Sequence of chain 1.A:
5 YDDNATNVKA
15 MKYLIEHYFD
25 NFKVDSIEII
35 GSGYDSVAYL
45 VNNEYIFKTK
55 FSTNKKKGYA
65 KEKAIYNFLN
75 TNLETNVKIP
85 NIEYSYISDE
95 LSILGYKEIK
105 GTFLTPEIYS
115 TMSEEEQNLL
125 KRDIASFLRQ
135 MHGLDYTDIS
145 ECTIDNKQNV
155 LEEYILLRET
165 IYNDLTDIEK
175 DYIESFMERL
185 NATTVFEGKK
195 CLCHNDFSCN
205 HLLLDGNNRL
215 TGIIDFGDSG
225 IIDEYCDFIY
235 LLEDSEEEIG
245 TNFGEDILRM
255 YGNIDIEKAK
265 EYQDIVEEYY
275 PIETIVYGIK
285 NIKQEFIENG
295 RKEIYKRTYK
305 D

The small molecule below binds the protein below.
Small molecule (SMILES): CN[C@@H]1[C@@H](O)[C@@H](O[C@@H]2[C@@H](O)[C@H](O[C@H]3O[C@H]([C@@H](C)NC)CC[C@H]3N)[C@@H](N)C[C@H]2N)OC[C@]1(C)O

Binding-site contacts:
Ligand atom N1 contacts residue ASP200 of chain 1.A at 2.7 Å (salt-bridge).
Ligand atom N1 contacts residue SER202 of chain 1.A at 2.9 Å (h-bond).
Ligand atom N2 contacts residue GLU241 of chain 1.A at 2.6 Å (salt-bridge).
Ligand atom O6 contacts residue ASP200 of chain 1.A at 3.5 Å (salt-bridge).
Ligand atom C5 contacts residue GLU271 of chain 1.A at 3.7 Å.
Ligand atom C1 contacts residue GLU241 of chain 1.A at 3.4 Å.
Ligand atom C19 contacts residue GNP1 of chain 1.E at 3.5 Å.
Ligand atom C9 contacts residue GLU242 of chain 1.A at 3.5 Å.
Ligand atom C9 contacts residue GLU241 of chain 1.A at 3.7 Å.
Ligand atom O2 contacts residue TYR274 of chain 1.A at 3.6 Å.
Ligand atom C9 contacts residue SER202 of chain 1.A at 3.7 Å.
Ligand atom N3 contacts residue GLU271 of chain 1.A at 2.7 Å (salt-bridge).
Ligand atom O4 contacts residue GLU277 of chain 1.A at 3.7 Å.
Ligand atom C contacts residue TYR274 of chain 1.A at 3.6 Å (hydrophobic).
Ligand atom O contacts residue TYR274 of chain 1.A at 3.6 Å.
Ligand atom C15 contacts residue ASP222 of chain 1.A at 3.7 Å.
Ligand atom N3 contacts residue GLU237 of chain 1.A at 3.0 Å (salt-bridge).
Ligand atom N2 contacts residue GLU237 of chain 1.A at 2.8 Å (salt-bridge).
Ligand atom O1 contacts residue GLU237 of chain 1.A at 3.7 Å.
Ligand atom C8 contacts residue GLU241 of chain 1.A at 3.4 Å.
Ligand atom C8 contacts residue TYR234 of chain 1.A at 3.8 Å (hydrophobic).
Ligand atom C19 contacts residue ASP222 of chain 1.A at 3.3 Å.
Ligand atom C7 contacts residue GLU241 of chain 1.A at 3.6 Å.
Ligand atom O3 contacts residue TYR234 of chain 1.A at 3.7 Å.
Ligand atom O5 contacts residue GLU277 of chain 1.A at 3.8 Å.
Ligand atom C8 contacts residue GLU242 of chain 1.A at 3.7 Å.
Ligand atom C20 contacts residue GLU241 of chain 1.A at 2.8 Å.
Ligand atom O3 contacts residue ASP200 of chain 1.A at 3.5 Å (salt-bridge).
Ligand atom C10 contacts residue ASP200 of chain 1.A at 3.5 Å.
Ligand atom C10 contacts residue SER202 of chain 1.A at 3.8 Å.
Ligand atom N contacts residue ASP200 of chain 1.A at 2.7 Å (salt-bridge).
Ligand atom C4 contacts residue GLU237 of chain 1.A at 3.6 Å.
Ligand atom C19 contacts residue ASP200 of chain 1.A at 3.8 Å.
Ligand atom C18 contacts residue ASP222 of chain 1.A at 3.4 Å.
Ligand atom N2 contacts residue GLU242 of chain 1.A at 3.0 Å (salt-bridge).
Ligand atom N4 contacts residue GLU241 of chain 1.A at 2.8 Å (salt-bridge).
Ligand atom C17 contacts residue GLU277 of chain 1.A at 3.3 Å.
Ligand atom N contacts residue ASP222 of chain 1.A at 2.8 Å (salt-bridge).
Ligand atom C15 contacts residue ASP200 of chain 1.A at 3.5 Å.
Ligand atom C2 contacts residue GLU241 of chain 1.A at 3.7 Å.